Binding-site contacts:
Ligand atom CAE contacts residue VAL50 of chain 1.B at 3.7 Å (hydrophobic).
Ligand atom CAG contacts residue LEU54 of chain 1.B at 3.7 Å (hydrophobic).
Ligand atom CAO contacts residue ASP140 of chain 1.B at 3.2 Å.
Ligand atom CAN contacts residue HEM1 of chain 1.F at 3.0 Å.
Ligand atom CAH contacts residue GLY143 of chain 1.B at 4.0 Å.
Ligand atom CAT contacts residue PHE214 of chain 1.B at 3.8 Å (hydrophobic).
Ligand atom CA contacts residue LEU147 of chain 1.B at 3.6 Å (hydrophobic).
Ligand atom CAH contacts residue HEM1 of chain 1.F at 3.1 Å.
Ligand atom CAM contacts residue GLY139 of chain 1.B at 3.3 Å.
Ligand atom CAC contacts residue ASN210 of chain 1.B at 3.6 Å.
Ligand atom CAC contacts residue LEU213 of chain 1.B at 3.8 Å (hydrophobic).
Ligand atom CAC contacts residue ARG136 of chain 1.B at 4.0 Å.
Ligand atom CA contacts residue ASP140 of chain 1.B at 3.6 Å.
Ligand atom CAM contacts residue LEU147 of chain 1.B at 4.0 Å (hydrophobic).
Ligand atom CAJ contacts residue VAL50 of chain 1.B at 4.0 Å (hydrophobic).
Ligand atom C contacts residue ASP140 of chain 1.B at 3.8 Å.
Ligand atom CAD contacts residue PHE37 of chain 1.B at 3.8 Å (hydrophobic).
Ligand atom CAK contacts residue PHE214 of chain 1.B at 3.5 Å (hydrophobic).
Ligand atom CA contacts residue GLY139 of chain 1.B at 3.4 Å.
Ligand atom NAQ contacts residue HEM1 of chain 1.F at 2.1 Å.
Ligand atom CAC contacts residue PHE214 of chain 1.B at 3.8 Å (hydrophobic).
Ligand atom NAQ contacts residue GLY139 of chain 1.B at 3.8 Å.
Ligand atom CAE contacts residue PHE167 of chain 1.B at 3.5 Å (hydrophobic).
Ligand atom CAH contacts residue GLY139 of chain 1.B at 3.8 Å.
Ligand atom CAK contacts residue ARG136 of chain 1.B at 3.3 Å.
Ligand atom CAB contacts residue VAL50 of chain 1.B at 3.8 Å (hydrophobic).
Ligand atom CAN contacts residue GLY139 of chain 1.B at 3.4 Å.
Ligand atom CAG contacts residue PHE214 of chain 1.B at 3.8 Å (hydrophobic).
Ligand atom CAM contacts residue GLY143 of chain 1.B at 3.4 Å.
Ligand atom CAI contacts residue MET34 of chain 1.B at 3.4 Å (hydrophobic).
Ligand atom CAL contacts residue LEU54 of chain 1.B at 3.9 Å (hydrophobic).
Ligand atom CAF contacts residue PHE214 of chain 1.B at 3.5 Å (hydrophobic).
Ligand atom N contacts residue GLY139 of chain 1.B at 3.1 Å (h-bond).
Ligand atom CAF contacts residue ARG136 of chain 1.B at 3.2 Å.
Ligand atom CAB contacts residue PHE47 of chain 1.B at 4.0 Å (hydrophobic).
Ligand atom CAF contacts residue ASN210 of chain 1.B at 3.0 Å.
Ligand atom O contacts residue HEM1 of chain 1.F at 3.9 Å.
Ligand atom CAL contacts residue PHE214 of chain 1.B at 3.9 Å (hydrophobic).
Ligand atom CAL contacts residue VAL50 of chain 1.B at 3.7 Å (hydrophobic).
Ligand atom CAB contacts residue PHE167 of chain 1.B at 3.7 Å (hydrophobic).

Sequence of chain 1.B:
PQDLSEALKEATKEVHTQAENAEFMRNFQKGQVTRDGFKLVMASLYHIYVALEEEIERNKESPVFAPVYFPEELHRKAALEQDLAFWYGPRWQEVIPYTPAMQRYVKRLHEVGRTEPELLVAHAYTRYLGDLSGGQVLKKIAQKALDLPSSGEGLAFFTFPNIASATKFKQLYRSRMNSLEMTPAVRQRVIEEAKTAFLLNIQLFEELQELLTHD

A protein and the small-molecule ligand that binds it are described below.
Small molecule (SMILES): O=C(CC(c1ccccc1)c1ccccc1)Cn1ccnc1